Sequence of chain 1.C:
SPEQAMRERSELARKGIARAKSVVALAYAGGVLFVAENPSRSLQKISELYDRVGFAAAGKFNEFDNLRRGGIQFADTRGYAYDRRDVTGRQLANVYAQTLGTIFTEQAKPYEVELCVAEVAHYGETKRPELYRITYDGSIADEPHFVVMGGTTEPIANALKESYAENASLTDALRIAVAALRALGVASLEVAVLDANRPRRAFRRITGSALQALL

Sequence of chain 1.D:
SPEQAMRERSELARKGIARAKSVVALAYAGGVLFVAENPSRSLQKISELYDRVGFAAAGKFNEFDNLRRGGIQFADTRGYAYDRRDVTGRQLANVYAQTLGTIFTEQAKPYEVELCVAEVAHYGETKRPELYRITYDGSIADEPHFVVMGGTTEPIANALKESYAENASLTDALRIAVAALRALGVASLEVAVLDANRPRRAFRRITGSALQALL

The small molecule below binds the protein below.
Small molecule (SMILES): CC(C)C[C@H](NC(=O)[C@H](Cc1ccc(O)cc1)NC(=O)[C@H](CCC(N)=O)NC(=O)CN)C(=O)O

Binding-site contacts:
Ligand atom OE1 contacts residue ILE147 of chain 1.C at 3.8 Å.
Ligand atom NE2 contacts residue ILE147 of chain 1.C at 2.3 Å (h-bond).
Ligand atom CA contacts residue LYS52 of chain 1.D at 3.9 Å.
Ligand atom CE1 contacts residue ARG26 of chain 1.D at 3.3 Å.
Ligand atom O contacts residue GLY66 of chain 1.D at 1.6 Å (h-bond).
Ligand atom C contacts residue SER146 of chain 1.C at 2.9 Å.
Ligand atom CA contacts residue SER146 of chain 1.C at 3.8 Å.
Ligand atom NE2 contacts residue LEU50 of chain 1.D at 4.2 Å.
Ligand atom CD1 contacts residue LEU50 of chain 1.D at 3.6 Å (hydrophobic).
Ligand atom OH contacts residue ARG26 of chain 1.D at 1.6 Å (salt-bridge).
Ligand atom CB contacts residue ARG26 of chain 1.D at 4.3 Å.
Ligand atom CA contacts residue SER146 of chain 1.C at 3.1 Å.
Ligand atom C contacts residue SER146 of chain 1.C at 4.1 Å.
Ligand atom O contacts residue ALA27 of chain 1.D at 3.9 Å.
Ligand atom CB contacts residue SER146 of chain 1.C at 2.2 Å.
Ligand atom O contacts residue LYS67 of chain 1.D at 3.8 Å.
Ligand atom CB contacts residue LYS52 of chain 1.D at 4.2 Å.
Ligand atom CG contacts residue SER146 of chain 1.C at 3.4 Å.
Ligand atom C contacts residue LYS52 of chain 1.D at 3.2 Å.
Ligand atom CG contacts residue ARG26 of chain 1.D at 3.4 Å.
Ligand atom C contacts residue GLY66 of chain 1.D at 2.6 Å.
Ligand atom N contacts residue SER146 of chain 1.C at 4.3 Å.
Ligand atom O contacts residue ASP144 of chain 1.C at 3.8 Å.
Ligand atom O contacts residue LYS52 of chain 1.D at 4.1 Å.
Ligand atom CB contacts residue ILE147 of chain 1.C at 4.1 Å (hydrophobic).
Ligand atom CD2 contacts residue ARG26 of chain 1.D at 2.6 Å.
Ligand atom CD1 contacts residue ARG26 of chain 1.D at 3.6 Å.
Ligand atom N contacts residue SER146 of chain 1.C at 3.0 Å (h-bond).
Ligand atom C contacts residue ASP144 of chain 1.C at 4.2 Å.
Ligand atom OXT contacts residue LYS52 of chain 1.D at 2.2 Å (salt-bridge).
Ligand atom OXT contacts residue GLY66 of chain 1.D at 3.1 Å (h-bond).
Ligand atom O contacts residue SER146 of chain 1.C at 2.9 Å (h-bond).
Ligand atom CA contacts residue GLY66 of chain 1.D at 3.9 Å.
Ligand atom CZ contacts residue ARG26 of chain 1.D at 2.0 Å.
Ligand atom CG contacts residue ILE147 of chain 1.C at 3.5 Å (hydrophobic).
Ligand atom CD contacts residue ILE147 of chain 1.C at 3.2 Å (hydrophobic).
Ligand atom N contacts residue ASP144 of chain 1.C at 4.2 Å.
Ligand atom CE2 contacts residue ARG26 of chain 1.D at 1.9 Å.
Ligand atom N contacts residue GLY66 of chain 1.D at 4.0 Å.
Ligand atom OXT contacts residue PHE71 of chain 1.D at 4.3 Å.